Binding-site contacts:
Ligand atom C7 contacts residue ASN622 of chain 1.B at 3.1 Å.
Ligand atom O7 contacts residue ASN622 of chain 1.B at 3.0 Å (h-bond).
Ligand atom C1 contacts residue ASN622 of chain 1.B at 1.5 Å.
Ligand atom N2 contacts residue ASN622 of chain 1.B at 2.9 Å (h-bond).
Ligand atom O5 contacts residue ASN622 of chain 1.B at 2.4 Å (h-bond).
Ligand atom C8 contacts residue ASN622 of chain 1.B at 4.3 Å.
Ligand atom C5 contacts residue ASN622 of chain 1.B at 3.8 Å.
Ligand atom C2 contacts residue ASN622 of chain 1.B at 2.5 Å.
Ligand atom C3 contacts residue ASN622 of chain 1.B at 3.9 Å.
Ligand atom C4 contacts residue ASN622 of chain 1.B at 4.3 Å.

A small-molecule ligand and the protein it binds are described below.
Small molecule (SMILES): CC(=O)N[C@@H]1[C@@H](O)[C@H](O)[C@@H](CO)O[C@H]1O

Sequence of chain 1.B:
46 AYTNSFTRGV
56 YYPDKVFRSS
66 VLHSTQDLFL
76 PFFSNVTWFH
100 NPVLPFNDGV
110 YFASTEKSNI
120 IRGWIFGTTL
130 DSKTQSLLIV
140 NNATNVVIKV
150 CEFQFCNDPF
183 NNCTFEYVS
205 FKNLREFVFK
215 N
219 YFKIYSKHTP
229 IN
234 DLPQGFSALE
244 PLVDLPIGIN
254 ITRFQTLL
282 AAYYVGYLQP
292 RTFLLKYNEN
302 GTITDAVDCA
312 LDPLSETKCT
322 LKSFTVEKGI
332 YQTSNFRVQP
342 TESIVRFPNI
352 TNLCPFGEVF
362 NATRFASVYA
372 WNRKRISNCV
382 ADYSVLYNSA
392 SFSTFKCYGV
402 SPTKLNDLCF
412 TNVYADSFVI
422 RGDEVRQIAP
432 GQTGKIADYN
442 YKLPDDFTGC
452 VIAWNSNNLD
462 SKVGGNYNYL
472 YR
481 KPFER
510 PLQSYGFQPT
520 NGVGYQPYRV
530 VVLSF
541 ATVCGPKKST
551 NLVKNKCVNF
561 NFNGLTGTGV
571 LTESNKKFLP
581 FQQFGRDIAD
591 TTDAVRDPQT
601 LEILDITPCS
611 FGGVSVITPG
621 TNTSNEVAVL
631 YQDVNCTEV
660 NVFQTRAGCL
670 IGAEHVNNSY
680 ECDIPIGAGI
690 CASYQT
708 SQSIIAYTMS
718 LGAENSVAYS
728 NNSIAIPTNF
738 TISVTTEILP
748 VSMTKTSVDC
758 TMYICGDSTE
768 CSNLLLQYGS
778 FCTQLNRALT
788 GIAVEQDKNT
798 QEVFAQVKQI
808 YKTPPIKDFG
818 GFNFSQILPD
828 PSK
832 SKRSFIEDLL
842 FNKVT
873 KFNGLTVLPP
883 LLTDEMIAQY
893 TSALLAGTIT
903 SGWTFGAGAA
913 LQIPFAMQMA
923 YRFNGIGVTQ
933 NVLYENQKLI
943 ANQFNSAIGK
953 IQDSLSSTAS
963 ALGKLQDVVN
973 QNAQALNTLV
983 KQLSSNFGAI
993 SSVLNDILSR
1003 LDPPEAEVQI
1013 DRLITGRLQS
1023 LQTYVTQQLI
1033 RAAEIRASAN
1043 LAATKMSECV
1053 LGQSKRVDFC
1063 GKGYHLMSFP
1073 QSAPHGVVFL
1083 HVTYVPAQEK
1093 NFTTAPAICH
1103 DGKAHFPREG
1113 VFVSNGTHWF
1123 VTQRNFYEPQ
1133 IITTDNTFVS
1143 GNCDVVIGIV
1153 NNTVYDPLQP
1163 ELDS